Binding-site contacts:
Ligand atom N2 contacts residue THR84 of chain 1.B at 3.8 Å.
Ligand atom C10 contacts residue THR84 of chain 1.B at 4.1 Å.
Ligand atom C13 contacts residue CYS81 of chain 1.B at 4.1 Å (hydrophobic).
Ligand atom C12 contacts residue THR84 of chain 1.B at 3.8 Å.
Ligand atom N2 contacts residue LEU126 of chain 1.B at 4.2 Å.
Ligand atom C1 contacts residue VAL137 of chain 1.B at 3.9 Å (hydrophobic).
Ligand atom O2 contacts residue LEU126 of chain 1.B at 3.4 Å.
Ligand atom C13 contacts residue VAL137 of chain 1.B at 3.8 Å (hydrophobic).
Ligand atom N1 contacts residue VAL137 of chain 1.B at 3.9 Å.
Ligand atom C1 contacts residue CYS81 of chain 1.B at 3.3 Å (hydrophobic).
Ligand atom C6 contacts residue ILE46 of chain 1.B at 4.2 Å (hydrophobic).
Ligand atom O2 contacts residue THR84 of chain 1.B at 3.7 Å.
Ligand atom C4 contacts residue ILE46 of chain 1.B at 4.1 Å (hydrophobic).
Ligand atom C9 contacts residue CYS81 of chain 1.B at 1.8 Å (hydrophobic).
Ligand atom C2 contacts residue CYS80 of chain 1.B at 4.2 Å (hydrophobic).
Ligand atom C2 contacts residue VAL137 of chain 1.B at 4.1 Å (hydrophobic).
Ligand atom C11 contacts residue E0O1 of chain 1.I at 3.7 Å.
Ligand atom O1 contacts residue ILE77 of chain 1.B at 3.9 Å.
Ligand atom C4 contacts residue GW91 of chain 1.G at 3.2 Å.
Ligand atom C11 contacts residue THR84 of chain 1.B at 3.5 Å.
Ligand atom C5 contacts residue ILE46 of chain 1.B at 3.6 Å (hydrophobic).
Ligand atom O3 contacts residue LEU136 of chain 1.B at 3.4 Å (h-bond).
Ligand atom C10 contacts residue E0O1 of chain 1.I at 3.7 Å.
Ligand atom C5 contacts residue LEU52 of chain 1.B at 4.1 Å (hydrophobic).
Ligand atom N1 contacts residue CYS80 of chain 1.B at 4.0 Å.
Ligand atom O3 contacts residue VAL137 of chain 1.B at 3.9 Å.
Ligand atom C3 contacts residue GW91 of chain 1.G at 3.3 Å.
Ligand atom C5 contacts residue GW91 of chain 1.G at 3.6 Å.
Ligand atom C8 contacts residue CYS81 of chain 1.B at 2.9 Å (hydrophobic).
Ligand atom C3 contacts residue CYS80 of chain 1.B at 4.2 Å (hydrophobic).
Ligand atom C13 contacts residue MET135 of chain 1.B at 3.9 Å (hydrophobic).
Ligand atom C10 contacts residue CYS81 of chain 1.B at 2.6 Å (hydrophobic).
Ligand atom O1 contacts residue MET135 of chain 1.B at 4.1 Å.
Ligand atom C2 contacts residue GW91 of chain 1.G at 3.9 Å.
Ligand atom C6 contacts residue LEU52 of chain 1.B at 4.0 Å (hydrophobic).
Ligand atom O1 contacts residue CYS81 of chain 1.B at 3.3 Å (h-bond).
Ligand atom C3 contacts residue VAL137 of chain 1.B at 3.8 Å (hydrophobic).
Ligand atom N1 contacts residue GW91 of chain 1.G at 4.2 Å.
Ligand atom C11 contacts residue CYS81 of chain 1.B at 3.9 Å (hydrophobic).
Ligand atom C8 contacts residue MET135 of chain 1.B at 4.1 Å (hydrophobic).

Sequence of chain 1.B:
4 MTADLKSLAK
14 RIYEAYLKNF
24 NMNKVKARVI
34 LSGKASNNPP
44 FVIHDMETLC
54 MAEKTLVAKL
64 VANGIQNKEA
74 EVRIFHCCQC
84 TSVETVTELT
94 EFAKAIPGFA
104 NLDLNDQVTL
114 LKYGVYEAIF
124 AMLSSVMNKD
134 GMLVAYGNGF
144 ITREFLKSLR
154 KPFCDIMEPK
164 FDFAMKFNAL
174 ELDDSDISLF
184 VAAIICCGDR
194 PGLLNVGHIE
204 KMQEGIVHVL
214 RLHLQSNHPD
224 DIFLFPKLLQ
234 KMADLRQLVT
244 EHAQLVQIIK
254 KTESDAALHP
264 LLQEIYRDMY

The small molecule below binds the protein below.
Small molecule (SMILES): O=C(Nc1ccccc1)c1cc([N+](=O)[O-])ccc1Cl